Sequence of chain 1.E:
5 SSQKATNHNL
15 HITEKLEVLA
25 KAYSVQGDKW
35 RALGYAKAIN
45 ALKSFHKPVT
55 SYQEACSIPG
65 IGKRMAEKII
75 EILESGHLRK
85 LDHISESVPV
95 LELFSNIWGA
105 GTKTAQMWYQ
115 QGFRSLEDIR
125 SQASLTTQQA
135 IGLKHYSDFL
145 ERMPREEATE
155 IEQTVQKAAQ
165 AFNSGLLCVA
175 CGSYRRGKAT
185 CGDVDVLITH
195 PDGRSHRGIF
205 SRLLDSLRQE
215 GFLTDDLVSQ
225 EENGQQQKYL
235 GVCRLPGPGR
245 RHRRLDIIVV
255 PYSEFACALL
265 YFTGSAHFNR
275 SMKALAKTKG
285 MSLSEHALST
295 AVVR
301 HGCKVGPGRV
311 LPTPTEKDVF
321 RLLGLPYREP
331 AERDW

Binding-site contacts:
Ligand atom C4 contacts residue 2DT6 of chain 1.G at 3.6 Å.
Ligand atom O1G contacts residue SER177 of chain 1.E at 2.7 Å (h-bond).
Ligand atom O3G contacts residue MG1 of chain 1.Q at 2.1 Å.
Ligand atom O3G contacts residue ASP187 of chain 1.E at 2.9 Å (salt-bridge).
Ligand atom C1' contacts residue ASN273 of chain 1.E at 3.7 Å.
Ligand atom O1B contacts residue ASP189 of chain 1.E at 3.1 Å (salt-bridge).
Ligand atom O2G contacts residue ARG146 of chain 1.E at 3.4 Å (salt-bridge).
Ligand atom O2 contacts residue ASN273 of chain 1.E at 3.0 Å (h-bond).
Ligand atom PG contacts residue MG1 of chain 1.Q at 3.3 Å.
Ligand atom O1A contacts residue MG1 of chain 1.Q at 2.0 Å.
Ligand atom C2 contacts residue TYR265 of chain 1.E at 3.3 Å (hydrophobic).
Ligand atom O1G contacts residue ARG146 of chain 1.E at 3.0 Å (salt-bridge).
Ligand atom PA contacts residue NA1 of chain 1.S at 3.6 Å.
Ligand atom O1B contacts residue SER177 of chain 1.E at 2.9 Å (h-bond).
Ligand atom O1A contacts residue NA1 of chain 1.S at 2.6 Å (h-bond).
Ligand atom C2' contacts residue GLY268 of chain 1.E at 3.5 Å.
Ligand atom C2' contacts residue ASN273 of chain 1.E at 3.2 Å.
Ligand atom O4' contacts residue 2DT6 of chain 1.G at 3.4 Å.
Ligand atom PB contacts residue MG1 of chain 1.Q at 3.2 Å.
Ligand atom C6 contacts residue 2DT6 of chain 1.G at 3.6 Å.
Ligand atom C5' contacts residue ASP189 of chain 1.E at 3.7 Å.
Ligand atom C2' contacts residue TYR265 of chain 1.E at 3.1 Å (hydrophobic).
Ligand atom O2 contacts residue TYR265 of chain 1.E at 3.1 Å.
Ligand atom O3B contacts residue MG1 of chain 1.Q at 3.6 Å.
Ligand atom O2B contacts residue ARG180 of chain 1.E at 3.0 Å (salt-bridge).
Ligand atom C4' contacts residue PHE266 of chain 1.E at 3.3 Å (hydrophobic).
Ligand atom O1A contacts residue ASP189 of chain 1.E at 3.0 Å (salt-bridge).
Ligand atom O1B contacts residue MG1 of chain 1.Q at 2.0 Å.
Ligand atom PB contacts residue SER177 of chain 1.E at 3.7 Å.
Ligand atom C1' contacts residue TYR265 of chain 1.E at 3.5 Å (hydrophobic).
Ligand atom C5M contacts residue 2DT6 of chain 1.G at 3.6 Å.
Ligand atom PA contacts residue MG1 of chain 1.Q at 3.2 Å.
Ligand atom O3A contacts residue MG1 of chain 1.Q at 3.5 Å.
Ligand atom O2B contacts residue SER177 of chain 1.E at 3.6 Å (h-bond).
Ligand atom O4 contacts residue 2DT6 of chain 1.G at 3.2 Å.
Ligand atom N3 contacts residue ALA270 of chain 1.E at 3.7 Å.
Ligand atom O1A contacts residue ASP187 of chain 1.E at 3.1 Å (salt-bridge).
Ligand atom C5 contacts residue 2DT6 of chain 1.G at 3.6 Å.
Ligand atom O1B contacts residue GLY176 of chain 1.E at 3.4 Å.
Ligand atom O1G contacts residue GLY186 of chain 1.E at 3.0 Å (h-bond).

This protein binds this small molecule.
Small molecule (SMILES): Cc1cn([C@H]2CC[C@@H](CO[P](=O)(O)O[P](=O)(O)OP(=O)(O)O)O2)c(=O)[nH]c1=O